Binding-site contacts:
Ligand atom N1 contacts residue MN1 of chain 5.E at 2.3 Å.
Ligand atom C7 contacts residue MN1 of chain 5.E at 3.3 Å.
Ligand atom N1 contacts residue HIS53 of chain 5.A at 3.1 Å (h-bond).
Ligand atom N2 contacts residue MET84 of chain 8.A at 3.3 Å.
Ligand atom C3 contacts residue MN1 of chain 5.D at 3.2 Å.
Ligand atom N4 contacts residue MN1 of chain 5.D at 2.3 Å.
Ligand atom C5 contacts residue HIS52 of chain 5.A at 3.2 Å.
Ligand atom N4 contacts residue GLU56 of chain 5.A at 3.0 Å (salt-bridge).
Ligand atom C5 contacts residue MN1 of chain 5.D at 3.3 Å.
Ligand atom C7 contacts residue GLU7 of chain 5.A at 3.6 Å.
Ligand atom N2 contacts residue MN1 of chain 5.E at 3.4 Å.
Ligand atom C8 contacts residue GLU149 of chain 8.A at 3.6 Å.
Ligand atom C5 contacts residue MN1 of chain 5.E at 3.2 Å.
Ligand atom O12 contacts residue ARG76 of chain 5.B at 2.8 Å (salt-bridge).
Ligand atom C8 contacts residue GLU7 of chain 5.A at 3.7 Å.
Ligand atom O13 contacts residue MN1 of chain 5.E at 2.3 Å.
Ligand atom N4 contacts residue HIS52 of chain 5.A at 3.1 Å (h-bond).
Ligand atom O11 contacts residue LYS173 of chain 5.B at 2.7 Å (salt-bridge).
Ligand atom C5 contacts residue HIS145 of chain 8.A at 3.2 Å.
Ligand atom C7 contacts residue GLU149 of chain 8.A at 3.1 Å.
Ligand atom P9 contacts residue ARG76 of chain 5.B at 3.7 Å.
Ligand atom O12 contacts residue SER171 of chain 5.B at 2.6 Å (h-bond).
Ligand atom O13 contacts residue GLU149 of chain 8.A at 2.8 Å (salt-bridge).
Ligand atom O10 contacts residue LYS153 of chain 8.A at 2.8 Å (salt-bridge).
Ligand atom O11 contacts residue ARG98 of chain 5.B at 2.8 Å (salt-bridge).
Ligand atom O13 contacts residue HIS29 of chain 8.A at 3.0 Å (h-bond).
Ligand atom N4 contacts residue HIS146 of chain 8.A at 3.5 Å (h-bond).
Ligand atom C3 contacts residue GLU56 of chain 5.A at 3.3 Å.
Ligand atom N4 contacts residue MET84 of chain 8.A at 3.5 Å.
Ligand atom O10 contacts residue ARG76 of chain 5.B at 3.0 Å (salt-bridge).
Ligand atom C6 contacts residue MN1 of chain 5.E at 3.6 Å.
Ligand atom N1 contacts residue HIS145 of chain 8.A at 3.2 Å (h-bond).
Ligand atom C6 contacts residue GLU7 of chain 5.A at 3.6 Å.
Ligand atom C3 contacts residue MET84 of chain 8.A at 3.5 Å (hydrophobic).
Ligand atom N1 contacts residue MET84 of chain 8.A at 3.3 Å.
Ligand atom N1 contacts residue GLU149 of chain 8.A at 3.3 Å (salt-bridge).
Ligand atom O13 contacts residue HIS53 of chain 5.A at 3.4 Å (h-bond).
Ligand atom C5 contacts residue MET84 of chain 8.A at 3.4 Å (hydrophobic).
Ligand atom O10 contacts residue ARG98 of chain 5.B at 3.1 Å (salt-bridge).
Ligand atom O13 contacts residue GLU7 of chain 5.A at 2.9 Å (salt-bridge).

Sequence of chain 5.B:
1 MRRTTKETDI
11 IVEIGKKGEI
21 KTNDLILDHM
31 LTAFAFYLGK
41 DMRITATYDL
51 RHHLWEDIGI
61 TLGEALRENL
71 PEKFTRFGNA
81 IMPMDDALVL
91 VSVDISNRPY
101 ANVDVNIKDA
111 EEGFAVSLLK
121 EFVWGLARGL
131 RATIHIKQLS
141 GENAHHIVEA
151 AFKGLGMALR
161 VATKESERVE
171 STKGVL

Sequence of chain 8.A:
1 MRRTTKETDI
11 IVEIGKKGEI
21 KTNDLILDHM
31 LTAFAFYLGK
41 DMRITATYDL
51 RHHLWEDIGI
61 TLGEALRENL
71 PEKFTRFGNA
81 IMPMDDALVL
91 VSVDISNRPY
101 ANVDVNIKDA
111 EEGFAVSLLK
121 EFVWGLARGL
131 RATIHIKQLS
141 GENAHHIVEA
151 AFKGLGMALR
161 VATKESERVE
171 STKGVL

A small-molecule ligand and the protein it binds are described below.
Small molecule (SMILES): O=P(O)(O)C[C@H](O)Cn1cncn1

Sequence of chain 5.A:
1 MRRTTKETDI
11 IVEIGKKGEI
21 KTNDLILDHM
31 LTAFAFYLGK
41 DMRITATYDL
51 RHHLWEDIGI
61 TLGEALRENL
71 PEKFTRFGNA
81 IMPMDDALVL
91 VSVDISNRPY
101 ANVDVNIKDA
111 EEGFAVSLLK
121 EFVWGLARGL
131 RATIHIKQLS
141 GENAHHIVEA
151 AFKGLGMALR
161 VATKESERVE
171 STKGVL